Binding-site contacts:
Ligand atom C6 contacts residue TYR97 of chain 1.C at 4.4 Å (hydrophobic).
Ligand atom C6 contacts residue VAL95 of chain 1.C at 4.0 Å (hydrophobic).
Ligand atom O3 contacts residue ASP91 of chain 1.C at 2.7 Å (salt-bridge).
Ligand atom O6 contacts residue PRO102 of chain 1.C at 3.9 Å.
Ligand atom O2 contacts residue ASN93 of chain 1.C at 3.0 Å (h-bond).
Ligand atom C1 contacts residue ASN93 of chain 1.C at 4.5 Å.
Ligand atom C3 contacts residue ASN93 of chain 1.C at 4.3 Å.
Ligand atom O6 contacts residue SER105 of chain 1.C at 4.0 Å.
Ligand atom C4 contacts residue TYR97 of chain 1.C at 3.6 Å (hydrophobic).
Ligand atom C6 contacts residue ASN93 of chain 1.C at 4.2 Å.
Ligand atom C3 contacts residue GLN89 of chain 1.C at 3.8 Å.
Ligand atom O3 contacts residue GLN89 of chain 1.C at 2.6 Å (h-bond).
Ligand atom O3 contacts residue ASN93 of chain 1.C at 4.3 Å.
Ligand atom O4 contacts residue GLN89 of chain 1.C at 3.6 Å.
Ligand atom C3 contacts residue ASP91 of chain 1.C at 3.7 Å.
Ligand atom C5 contacts residue ASN93 of chain 1.C at 4.2 Å.
Ligand atom O2 contacts residue ASP91 of chain 1.C at 3.0 Å (salt-bridge).
Ligand atom C6 contacts residue PRO102 of chain 1.C at 4.1 Å (hydrophobic).
Ligand atom O5 contacts residue ASN93 of chain 1.C at 3.8 Å.
Ligand atom C4 contacts residue ASN93 of chain 1.C at 3.9 Å.
Ligand atom C4 contacts residue VAL95 of chain 1.C at 4.1 Å (hydrophobic).
Ligand atom O4 contacts residue TYR97 of chain 1.C at 2.4 Å (h-bond).
Ligand atom C2 contacts residue ASN93 of chain 1.C at 4.1 Å.
Ligand atom C6 contacts residue SER105 of chain 1.C at 4.1 Å.
Ligand atom C4 contacts residue GLN89 of chain 1.C at 4.0 Å.
Ligand atom C2 contacts residue ASP91 of chain 1.C at 3.5 Å.
Ligand atom O4 contacts residue VAL95 of chain 1.C at 4.2 Å.

The protein below binds the small molecule below.
Small molecule (SMILES): CO[C@H]1O[C@H](CO)[C@@H](O)[C@H](O)[C@@H]1O

Sequence of chain 1.C:
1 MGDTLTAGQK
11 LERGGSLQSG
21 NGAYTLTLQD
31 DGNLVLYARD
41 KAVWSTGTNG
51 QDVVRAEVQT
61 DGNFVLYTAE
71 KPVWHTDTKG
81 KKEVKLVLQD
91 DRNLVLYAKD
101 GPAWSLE